This protein binds this small molecule.
Small molecule (SMILES): CC(=O)N[C@H]1[C@@H](O[C@H]2[C@H](O)[C@@H](NC(C)=O)CO[C@@H]2CO)O[C@H](CO)[C@@H](O)[C@@H]1O

Sequence of chain 1.A:
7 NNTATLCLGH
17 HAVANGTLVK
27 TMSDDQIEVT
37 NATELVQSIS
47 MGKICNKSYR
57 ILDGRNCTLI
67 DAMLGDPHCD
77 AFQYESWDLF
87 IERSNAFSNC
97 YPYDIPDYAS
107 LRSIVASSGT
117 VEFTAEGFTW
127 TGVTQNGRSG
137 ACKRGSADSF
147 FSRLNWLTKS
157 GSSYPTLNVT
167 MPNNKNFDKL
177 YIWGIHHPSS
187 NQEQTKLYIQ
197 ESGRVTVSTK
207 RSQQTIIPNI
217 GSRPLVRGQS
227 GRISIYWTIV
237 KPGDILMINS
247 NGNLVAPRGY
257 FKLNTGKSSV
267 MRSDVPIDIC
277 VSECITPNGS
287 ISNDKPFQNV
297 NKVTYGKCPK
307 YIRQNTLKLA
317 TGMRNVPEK

Binding-site contacts:
Ligand atom C1 contacts residue PHE93 of chain 1.A at 4.5 Å (hydrophobic).
Ligand atom C1 contacts residue ASN62 of chain 1.A at 1.4 Å.
Ligand atom C5 contacts residue ASN62 of chain 1.A at 3.7 Å.
Ligand atom O5 contacts residue ASN62 of chain 1.A at 2.4 Å (h-bond).
Ligand atom O5 contacts residue PHE93 of chain 1.A at 3.9 Å.
Ligand atom N2 contacts residue ASN62 of chain 1.A at 3.0 Å (h-bond).
Ligand atom O6 contacts residue PHE93 of chain 1.A at 4.0 Å.
Ligand atom C8 contacts residue ARG61 of chain 1.A at 4.0 Å.
Ligand atom C3 contacts residue ASN62 of chain 1.A at 3.9 Å.
Ligand atom C7 contacts residue ASN62 of chain 1.A at 3.4 Å.
Ligand atom O7 contacts residue ASN62 of chain 1.A at 3.3 Å (h-bond).
Ligand atom C4 contacts residue ASN62 of chain 1.A at 4.1 Å.
Ligand atom C2 contacts residue ASN62 of chain 1.A at 2.5 Å.